Binding-site contacts:
Ligand atom CE contacts residue SER61 of chain 1.D at 3.7 Å.
Ligand atom NZ contacts residue TYR81 of chain 1.D at 3.6 Å.
Ligand atom CZ contacts residue PHE84 of chain 1.D at 3.9 Å (hydrophobic).
Ligand atom C contacts residue GLY83 of chain 1.D at 3.5 Å.
Ligand atom NH1 contacts residue PHE84 of chain 1.D at 3.5 Å (h-bond).
Ligand atom CH contacts residue PHE62 of chain 1.D at 3.6 Å (hydrophobic).
Ligand atom CG contacts residue GLY83 of chain 1.D at 3.9 Å.
Ligand atom CH contacts residue TYR81 of chain 1.D at 3.4 Å (hydrophobic).
Ligand atom CD contacts residue HIS59 of chain 1.D at 3.5 Å.
Ligand atom OH contacts residue GLY80 of chain 1.D at 3.1 Å.
Ligand atom NH2 contacts residue ASP106 of chain 1.D at 3.8 Å.
Ligand atom CZ contacts residue GLY83 of chain 1.D at 3.9 Å.
Ligand atom NZ contacts residue PHE62 of chain 1.D at 3.7 Å.
Ligand atom CA contacts residue GLY83 of chain 1.D at 3.2 Å.
Ligand atom CA contacts residue ALA82 of chain 1.D at 3.6 Å (hydrophobic).
Ligand atom CG contacts residue ALA82 of chain 1.D at 3.6 Å (hydrophobic).
Ligand atom CD contacts residue TYR81 of chain 1.D at 3.6 Å (hydrophobic).
Ligand atom NH2 contacts residue ILE85 of chain 1.D at 3.9 Å.
Ligand atom CZ contacts residue ASP106 of chain 1.D at 3.6 Å.
Ligand atom CH3 contacts residue PHE31 of chain 1.D at 3.5 Å (hydrophobic).
Ligand atom NH2 contacts residue GLY83 of chain 1.D at 3.9 Å.
Ligand atom CE contacts residue HIS59 of chain 1.D at 3.7 Å.
Ligand atom N contacts residue ALA82 of chain 1.D at 3.3 Å.
Ligand atom OH contacts residue PHE62 of chain 1.D at 3.7 Å.
Ligand atom C contacts residue ALA82 of chain 1.D at 3.8 Å (hydrophobic).
Ligand atom NH2 contacts residue PHE84 of chain 1.D at 3.5 Å.
Ligand atom O contacts residue HIS59 of chain 1.D at 2.7 Å (h-bond).
Ligand atom CH3 contacts residue PHE62 of chain 1.D at 3.7 Å (hydrophobic).
Ligand atom N contacts residue GLY83 of chain 1.D at 2.9 Å (h-bond).
Ligand atom NZ contacts residue SER61 of chain 1.D at 2.9 Å (h-bond).
Ligand atom NH1 contacts residue ASP106 of chain 1.D at 2.8 Å (salt-bridge).
Ligand atom OH contacts residue TYR81 of chain 1.D at 3.0 Å (h-bond).
Ligand atom CH3 contacts residue TYR81 of chain 1.D at 3.5 Å (hydrophobic).
Ligand atom OXT contacts residue GLY83 of chain 1.D at 3.8 Å.
Ligand atom N contacts residue ALA82 of chain 1.D at 3.8 Å.
Ligand atom NH1 contacts residue GLY83 of chain 1.D at 3.6 Å.
Ligand atom OXT contacts residue PHE84 of chain 1.D at 3.5 Å.
Ligand atom OH contacts residue ALA82 of chain 1.D at 3.9 Å.
Ligand atom CH3 contacts residue SER61 of chain 1.D at 3.8 Å.
Ligand atom CH contacts residue SER61 of chain 1.D at 3.8 Å.

Sequence of chain 1.D:
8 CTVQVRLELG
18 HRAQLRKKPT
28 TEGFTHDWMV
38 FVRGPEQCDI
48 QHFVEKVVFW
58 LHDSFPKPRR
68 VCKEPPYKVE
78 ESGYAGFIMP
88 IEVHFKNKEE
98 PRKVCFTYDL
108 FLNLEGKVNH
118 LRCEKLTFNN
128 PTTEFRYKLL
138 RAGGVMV

The small molecule below binds the protein below.
Small molecule (SMILES): CC(=O)NCCCC[C@H](NC(=O)[C@H](CCCN=C(N)N)NC(=O)[C@H](C)NC(=O)[C@H](C)N)C(=O)O